This small molecule binds to this protein.
Small molecule (SMILES): COc1cc([C@@H](O)[C@@H](CO)c2ccc(O)c(OC)c2)ccc1O

Sequence of chain 3.A:
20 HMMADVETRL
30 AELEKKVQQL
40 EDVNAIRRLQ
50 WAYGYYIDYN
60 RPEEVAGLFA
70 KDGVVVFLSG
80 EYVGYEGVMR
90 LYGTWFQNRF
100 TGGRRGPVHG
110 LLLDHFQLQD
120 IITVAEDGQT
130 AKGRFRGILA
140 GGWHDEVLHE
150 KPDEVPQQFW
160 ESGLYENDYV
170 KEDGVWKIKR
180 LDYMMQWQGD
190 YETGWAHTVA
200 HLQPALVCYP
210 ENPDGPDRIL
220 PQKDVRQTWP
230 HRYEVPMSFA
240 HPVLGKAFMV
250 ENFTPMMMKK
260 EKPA

Binding-site contacts:
Ligand atom C11 contacts residue LJL1 of chain 3.F at 0.1 Å.
Ligand atom O1 contacts residue TYR52 of chain 3.A at 2.7 Å (h-bond).
Ligand atom C3 contacts residue LJL1 of chain 3.F at 0.5 Å.
Ligand atom O6 contacts residue TYR164 of chain 3.A at 2.5 Å (h-bond).
Ligand atom C4 contacts residue LJL1 of chain 3.F at 0.6 Å.
Ligand atom C8 contacts residue LJL1 of chain 3.F at 0.7 Å.
Ligand atom C5 contacts residue PHE76 of chain 3.A at 3.3 Å (hydrophobic).
Ligand atom O2 contacts residue PHE76 of chain 3.A at 3.1 Å.
Ligand atom O5 contacts residue ARG98 of chain 3.A at 3.0 Å (salt-bridge).
Ligand atom O4 contacts residue LJL1 of chain 3.F at 0.2 Å (h-bond).
Ligand atom O1 contacts residue LJL1 of chain 3.F at 0.3 Å (h-bond).
Ligand atom C15 contacts residue TYR182 of chain 3.A at 3.3 Å (hydrophobic).
Ligand atom O3 contacts residue LJL1 of chain 3.F at 0.5 Å (h-bond).
Ligand atom O4 contacts residue HIS200 of chain 3.A at 2.6 Å (h-bond).
Ligand atom O4 contacts residue ARG98 of chain 3.A at 2.9 Å (salt-bridge).
Ligand atom C14 contacts residue LJL1 of chain 3.F at 0.5 Å.
Ligand atom C15 contacts residue LJL1 of chain 3.F at 0.5 Å.
Ligand atom O2 contacts residue GLU160 of chain 3.A at 2.6 Å (salt-bridge).
Ligand atom C4 contacts residue TYR182 of chain 3.A at 3.3 Å (hydrophobic).
Ligand atom C11 contacts residue HIS200 of chain 3.A at 3.3 Å.
Ligand atom C17 contacts residue LJL1 of chain 3.F at 0.1 Å.
Ligand atom C16 contacts residue LJL1 of chain 3.F at 0.3 Å.
Ligand atom C5 contacts residue LJL1 of chain 3.F at 0.9 Å.
Ligand atom O1 contacts residue TYR91 of chain 3.A at 3.1 Å (h-bond).
Ligand atom C10 contacts residue HIS200 of chain 3.A at 3.2 Å.
Ligand atom C13 contacts residue LJL1 of chain 3.F at 0.4 Å.
Ligand atom C2 contacts residue LJL1 of chain 3.F at 0.2 Å.
Ligand atom O2 contacts residue LJL1 of chain 3.F at 0.5 Å (h-bond).
Ligand atom O6 contacts residue TYR52 of chain 3.A at 2.6 Å (h-bond).
Ligand atom C9 contacts residue GLU160 of chain 3.A at 3.0 Å.
Ligand atom C1 contacts residue LJL1 of chain 3.F at 0.4 Å.
Ligand atom C6 contacts residue LJL1 of chain 3.F at 1.1 Å.
Ligand atom C7 contacts residue LJL1 of chain 3.F at 0.5 Å.
Ligand atom O3 contacts residue HIS114 of chain 3.A at 3.0 Å (h-bond).
Ligand atom C1 contacts residue TYR91 of chain 3.A at 3.1 Å (hydrophobic).
Ligand atom C9 contacts residue LJL1 of chain 3.F at 0.6 Å.
Ligand atom C12 contacts residue LJL1 of chain 3.F at 0.3 Å.
Ligand atom O6 contacts residue LJL1 of chain 3.F at 0.2 Å (h-bond).
Ligand atom C10 contacts residue LJL1 of chain 3.F at 0.4 Å.
Ligand atom O5 contacts residue LJL1 of chain 3.F at 0.3 Å (h-bond).